Binding-site contacts:
Ligand atom O7 contacts residue GLY339 of chain 1.B at 3.9 Å.
Ligand atom O7 contacts residue ASN343 of chain 1.B at 4.3 Å.
Ligand atom C7 contacts residue ASN343 of chain 1.B at 3.8 Å.
Ligand atom C3 contacts residue ASN343 of chain 1.B at 3.8 Å.
Ligand atom C8 contacts residue GLY339 of chain 1.B at 3.8 Å.
Ligand atom C4 contacts residue ASN343 of chain 1.B at 4.2 Å.
Ligand atom C7 contacts residue PHE338 of chain 1.B at 4.5 Å (hydrophobic).
Ligand atom C8 contacts residue PHE338 of chain 1.B at 3.4 Å (hydrophobic).
Ligand atom C5 contacts residue ASN343 of chain 1.B at 3.7 Å.
Ligand atom N2 contacts residue ASN343 of chain 1.B at 2.9 Å (h-bond).
Ligand atom C1 contacts residue ASN343 of chain 1.B at 1.4 Å.
Ligand atom C8 contacts residue PHE342 of chain 1.B at 3.8 Å (hydrophobic).
Ligand atom C2 contacts residue ASN343 of chain 1.B at 2.5 Å.
Ligand atom C7 contacts residue GLY339 of chain 1.B at 3.9 Å.
Ligand atom O5 contacts residue ASN343 of chain 1.B at 2.4 Å (h-bond).

This small molecule binds to this protein.
Small molecule (SMILES): CC(=O)N[C@@H]1[C@@H](O)[C@H](O)[C@@H](CO)O[C@H]1O

Sequence of chain 1.B:
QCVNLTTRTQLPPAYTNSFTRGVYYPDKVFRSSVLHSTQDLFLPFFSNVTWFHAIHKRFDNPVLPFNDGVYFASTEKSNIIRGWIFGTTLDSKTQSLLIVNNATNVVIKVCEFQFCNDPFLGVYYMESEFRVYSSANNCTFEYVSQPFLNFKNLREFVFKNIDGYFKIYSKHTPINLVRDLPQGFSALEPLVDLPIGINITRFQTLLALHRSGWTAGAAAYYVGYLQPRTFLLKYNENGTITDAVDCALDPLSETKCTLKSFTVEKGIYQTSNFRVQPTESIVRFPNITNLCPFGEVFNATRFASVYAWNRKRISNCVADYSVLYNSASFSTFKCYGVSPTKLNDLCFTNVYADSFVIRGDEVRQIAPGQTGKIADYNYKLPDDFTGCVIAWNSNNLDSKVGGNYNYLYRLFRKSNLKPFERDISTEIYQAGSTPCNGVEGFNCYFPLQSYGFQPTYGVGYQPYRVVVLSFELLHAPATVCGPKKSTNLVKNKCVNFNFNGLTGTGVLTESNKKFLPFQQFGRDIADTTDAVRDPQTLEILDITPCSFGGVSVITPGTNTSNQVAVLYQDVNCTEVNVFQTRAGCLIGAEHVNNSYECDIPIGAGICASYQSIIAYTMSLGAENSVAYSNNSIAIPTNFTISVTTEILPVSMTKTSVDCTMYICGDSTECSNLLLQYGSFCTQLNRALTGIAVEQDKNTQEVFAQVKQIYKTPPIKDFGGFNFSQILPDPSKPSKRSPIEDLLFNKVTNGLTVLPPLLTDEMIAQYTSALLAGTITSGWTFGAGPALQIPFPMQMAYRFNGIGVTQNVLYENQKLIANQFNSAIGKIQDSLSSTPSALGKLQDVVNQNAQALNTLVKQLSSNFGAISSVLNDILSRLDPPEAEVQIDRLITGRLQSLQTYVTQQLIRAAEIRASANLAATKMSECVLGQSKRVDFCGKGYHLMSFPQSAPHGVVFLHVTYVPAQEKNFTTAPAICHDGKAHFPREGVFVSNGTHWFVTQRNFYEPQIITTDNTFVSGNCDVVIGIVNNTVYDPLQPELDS